Sequence of chain 1.E:
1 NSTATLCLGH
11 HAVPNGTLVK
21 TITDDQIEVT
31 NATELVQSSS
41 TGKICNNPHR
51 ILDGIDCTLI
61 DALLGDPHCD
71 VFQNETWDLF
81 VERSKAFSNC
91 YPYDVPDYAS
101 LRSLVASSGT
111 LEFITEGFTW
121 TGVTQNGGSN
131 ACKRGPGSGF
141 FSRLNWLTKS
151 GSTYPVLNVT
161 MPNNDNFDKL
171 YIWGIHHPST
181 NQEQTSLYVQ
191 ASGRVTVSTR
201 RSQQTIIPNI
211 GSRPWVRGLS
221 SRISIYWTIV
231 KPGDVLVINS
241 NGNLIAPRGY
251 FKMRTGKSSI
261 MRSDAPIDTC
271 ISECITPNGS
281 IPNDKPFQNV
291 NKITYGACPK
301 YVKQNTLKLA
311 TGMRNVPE

Binding-site contacts:
Ligand atom C1 contacts residue ASN158 of chain 1.E at 1.4 Å.
Ligand atom O6 contacts residue THR160 of chain 1.E at 2.8 Å (h-bond).
Ligand atom C5 contacts residue VAL237 of chain 1.E at 3.8 Å (hydrophobic).
Ligand atom C5 contacts residue ASN158 of chain 1.E at 3.7 Å.
Ligand atom C6 contacts residue THR160 of chain 1.E at 3.0 Å.
Ligand atom O7 contacts residue ASN158 of chain 1.E at 3.3 Å (h-bond).
Ligand atom C7 contacts residue ASN158 of chain 1.E at 3.4 Å.
Ligand atom C4 contacts residue ASN158 of chain 1.E at 4.2 Å.
Ligand atom C6 contacts residue VAL237 of chain 1.E at 3.7 Å (hydrophobic).
Ligand atom O5 contacts residue ASN158 of chain 1.E at 2.4 Å (h-bond).
Ligand atom C8 contacts residue VAL235 of chain 1.E at 3.6 Å (hydrophobic).
Ligand atom C3 contacts residue ASN158 of chain 1.E at 3.8 Å.
Ligand atom C5 contacts residue THR160 of chain 1.E at 4.0 Å.
Ligand atom C2 contacts residue ASN158 of chain 1.E at 2.5 Å.
Ligand atom O7 contacts residue VAL237 of chain 1.E at 3.5 Å.
Ligand atom C7 contacts residue VAL237 of chain 1.E at 4.3 Å (hydrophobic).
Ligand atom C1 contacts residue VAL237 of chain 1.E at 4.2 Å (hydrophobic).
Ligand atom N2 contacts residue ASN158 of chain 1.E at 2.9 Å (h-bond).
Ligand atom O5 contacts residue THR160 of chain 1.E at 3.8 Å.
Ligand atom O5 contacts residue VAL237 of chain 1.E at 3.9 Å.
Ligand atom C7 contacts residue VAL235 of chain 1.E at 4.4 Å (hydrophobic).

The protein below binds the small molecule below.
Small molecule (SMILES): CC(=O)N[C@H]1[C@H](O[C@H]2[C@H](O)[C@@H](NC(C)=O)CO[C@@H]2CO)O[C@H](CO)[C@@H](O[C@@H]2O[C@H](CO)[C@@H](O)[C@H](O)[C@@H]2O)[C@@H]1O